Sequence of chain 1.E:
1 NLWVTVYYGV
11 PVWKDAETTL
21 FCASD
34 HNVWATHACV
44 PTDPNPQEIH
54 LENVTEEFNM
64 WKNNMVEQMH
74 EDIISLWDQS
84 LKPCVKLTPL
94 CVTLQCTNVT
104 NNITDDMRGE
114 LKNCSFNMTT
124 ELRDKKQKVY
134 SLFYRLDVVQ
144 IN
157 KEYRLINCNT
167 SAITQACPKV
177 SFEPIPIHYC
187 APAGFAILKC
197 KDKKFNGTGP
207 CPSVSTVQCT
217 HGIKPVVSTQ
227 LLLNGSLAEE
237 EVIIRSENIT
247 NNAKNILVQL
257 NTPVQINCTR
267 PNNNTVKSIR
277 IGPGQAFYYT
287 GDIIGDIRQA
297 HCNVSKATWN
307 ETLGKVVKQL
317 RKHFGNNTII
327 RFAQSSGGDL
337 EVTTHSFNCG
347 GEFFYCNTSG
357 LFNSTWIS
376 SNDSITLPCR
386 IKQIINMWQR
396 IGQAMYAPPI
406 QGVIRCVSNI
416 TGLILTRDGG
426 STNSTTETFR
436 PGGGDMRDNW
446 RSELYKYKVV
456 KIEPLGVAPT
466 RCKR

Binding-site contacts:
Ligand atom C4 contacts residue ASN101 of chain 1.E at 4.4 Å.
Ligand atom C6 contacts residue ARG138 of chain 1.E at 3.9 Å.
Ligand atom O5 contacts residue GLY112 of chain 1.E at 4.4 Å.
Ligand atom C7 contacts residue ASN101 of chain 1.E at 3.4 Å.
Ligand atom N2 contacts residue ASN101 of chain 1.E at 3.0 Å (h-bond).
Ligand atom O7 contacts residue THR103 of chain 1.E at 4.5 Å.
Ligand atom C5 contacts residue ASN101 of chain 1.E at 3.8 Å.
Ligand atom C2 contacts residue ASN101 of chain 1.E at 2.5 Å.
Ligand atom O6 contacts residue GLY112 of chain 1.E at 4.4 Å.
Ligand atom C1 contacts residue LYS115 of chain 1.E at 4.5 Å.
Ligand atom C1 contacts residue ASN101 of chain 1.E at 1.5 Å.
Ligand atom O5 contacts residue LYS115 of chain 1.E at 4.2 Å.
Ligand atom O5 contacts residue ASN101 of chain 1.E at 2.5 Å (h-bond).
Ligand atom C3 contacts residue ASN101 of chain 1.E at 3.9 Å.
Ligand atom O7 contacts residue ASN101 of chain 1.E at 3.6 Å (h-bond).
Ligand atom O6 contacts residue ARG138 of chain 1.E at 3.6 Å (salt-bridge).
Ligand atom C8 contacts residue ASN101 of chain 1.E at 3.9 Å.

This protein binds this small molecule.
Small molecule (SMILES): CC(=O)N[C@H]1[C@H](O[C@H]2[C@H](O)[C@@H](NC(C)=O)CO[C@@H]2CO)O[C@H](CO)[C@@H](O)[C@@H]1O